The protein below binds the small molecule below.
Small molecule (SMILES): N[C@@H](Cc1ccccc1)[P](=O)(O)C[C@@H](Cc1ccccc1)C(=O)N[C@@H](Cc1ccccc1)C(=O)O

Binding-site contacts:
Ligand atom O7 contacts residue HIS231 of chain 2.A at 3.4 Å.
Ligand atom CD1 contacts residue ALA113 of chain 2.A at 3.8 Å (hydrophobic).
Ligand atom CB1 contacts residue ASN112 of chain 2.A at 3.7 Å.
Ligand atom O2P contacts residue GLU143 of chain 2.A at 2.7 Å (salt-bridge).
Ligand atom O7 contacts residue ARG203 of chain 2.A at 2.7 Å (salt-bridge).
Ligand atom CD22 contacts residue ASN111 of chain 2.A at 3.5 Å.
Ligand atom O2P contacts residue ALA113 of chain 2.A at 3.7 Å.
Ligand atom CD1 contacts residue PHE114 of chain 2.A at 3.7 Å (hydrophobic).
Ligand atom CZ1 contacts residue ILE188 of chain 2.A at 3.6 Å (hydrophobic).
Ligand atom CB2 contacts residue ASN112 of chain 2.A at 3.5 Å.
Ligand atom CM contacts residue ALA113 of chain 2.A at 3.3 Å (hydrophobic).
Ligand atom P contacts residue GLU143 of chain 2.A at 3.8 Å.
Ligand atom OXT contacts residue ASN112 of chain 2.A at 3.1 Å (h-bond).
Ligand atom CE1 contacts residue TYR110 of chain 2.A at 3.6 Å (hydrophobic).
Ligand atom CE21 contacts residue VAL139 of chain 2.A at 3.8 Å (hydrophobic).
Ligand atom CZ1 contacts residue VAL139 of chain 2.A at 3.6 Å (hydrophobic).
Ligand atom CD12 contacts residue LEU202 of chain 2.A at 3.6 Å (hydrophobic).
Ligand atom O2P contacts residue HIS146 of chain 2.A at 3.4 Å (h-bond).
Ligand atom O1P contacts residue TYR157 of chain 2.A at 3.2 Å (h-bond).
Ligand atom O1P contacts residue ZN1 of chain 2.B at 1.9 Å.
Ligand atom C20 contacts residue ALA113 of chain 2.A at 3.6 Å (hydrophobic).
Ligand atom CB1 contacts residue GLU143 of chain 2.A at 3.5 Å.
Ligand atom P contacts residue ZN1 of chain 2.B at 3.0 Å.
Ligand atom P contacts residue ALA113 of chain 2.A at 3.8 Å.
Ligand atom CE21 contacts residue LEU202 of chain 2.A at 3.4 Å (hydrophobic).
Ligand atom CD11 contacts residue HIS142 of chain 2.A at 3.7 Å.
Ligand atom O2P contacts residue HIS142 of chain 2.A at 3.6 Å (h-bond).
Ligand atom CE11 contacts residue ILE188 of chain 2.A at 3.7 Å (hydrophobic).
Ligand atom N1 contacts residue ASN112 of chain 2.A at 3.2 Å (h-bond).
Ligand atom CM contacts residue GLU143 of chain 2.A at 3.8 Å.
Ligand atom O1P contacts residue GLU166 of chain 2.A at 2.8 Å (salt-bridge).
Ligand atom CZ1 contacts residue GLY189 of chain 2.A at 3.8 Å.
Ligand atom O1P contacts residue HIS146 of chain 2.A at 3.5 Å (h-bond).
Ligand atom CM contacts residue ASN112 of chain 2.A at 3.3 Å.
Ligand atom N contacts residue TYR157 of chain 2.A at 3.6 Å.
Ligand atom CA1 contacts residue ASN112 of chain 2.A at 3.8 Å.
Ligand atom O2P contacts residue ZN1 of chain 2.B at 2.9 Å.
Ligand atom CD21 contacts residue LEU202 of chain 2.A at 3.7 Å (hydrophobic).
Ligand atom O1P contacts residue HIS142 of chain 2.A at 3.3 Å (h-bond).
Ligand atom O1P contacts residue HIS231 of chain 2.A at 2.9 Å (h-bond).

Sequence of chain 2.A:
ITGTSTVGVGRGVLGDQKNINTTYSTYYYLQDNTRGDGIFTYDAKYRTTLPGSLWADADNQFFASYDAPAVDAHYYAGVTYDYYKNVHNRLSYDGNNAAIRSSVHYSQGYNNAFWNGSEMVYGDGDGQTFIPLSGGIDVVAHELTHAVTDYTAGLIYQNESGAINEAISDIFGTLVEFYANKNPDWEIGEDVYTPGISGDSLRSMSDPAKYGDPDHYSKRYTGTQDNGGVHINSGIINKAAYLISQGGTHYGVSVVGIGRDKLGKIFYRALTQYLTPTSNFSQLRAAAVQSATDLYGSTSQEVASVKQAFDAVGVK